Sequence of chain 1.B:
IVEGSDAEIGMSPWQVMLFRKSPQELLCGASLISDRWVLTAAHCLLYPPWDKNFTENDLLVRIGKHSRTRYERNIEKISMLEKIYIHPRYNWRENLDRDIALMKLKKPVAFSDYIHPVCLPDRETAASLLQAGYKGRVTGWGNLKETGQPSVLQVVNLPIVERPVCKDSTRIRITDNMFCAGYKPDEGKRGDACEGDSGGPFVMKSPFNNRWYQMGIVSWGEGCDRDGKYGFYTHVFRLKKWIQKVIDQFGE

Binding-site contacts:
Ligand atom CD1 contacts residue ILE78 of chain 1.B at 3.9 Å (hydrophobic).
Ligand atom N contacts residue THR69 of chain 1.B at 4.0 Å.
Ligand atom C4 contacts residue THR69 of chain 1.B at 3.5 Å.
Ligand atom CD1 contacts residue ARG62 of chain 1.B at 3.8 Å.
Ligand atom CB contacts residue ARG70 of chain 2.B at 3.8 Å.
Ligand atom CD1 contacts residue ILE78 of chain 1.B at 3.5 Å (hydrophobic).
Ligand atom CD contacts residue ARG70 of chain 1.B at 3.8 Å.
Ligand atom O contacts residue TYR71 of chain 1.B at 3.9 Å.
Ligand atom O2 contacts residue THR69 of chain 1.B at 3.7 Å.
Ligand atom OH contacts residue LEU26 of chain 1.B at 3.4 Å.
Ligand atom OH contacts residue ARG68 of chain 1.B at 3.5 Å (salt-bridge).
Ligand atom CD1 contacts residue PHE19 of chain 1.B at 3.5 Å (hydrophobic).
Ligand atom CG contacts residue TYR71 of chain 1.B at 3.1 Å (hydrophobic).
Ligand atom O1 contacts residue GLN156 of chain 1.B at 3.4 Å (h-bond).
Ligand atom O3 contacts residue THR69 of chain 1.B at 2.7 Å (h-bond).
Ligand atom CE1 contacts residue ARG68 of chain 1.B at 3.1 Å.
Ligand atom OE1 contacts residue TYR71 of chain 1.B at 3.3 Å (h-bond).
Ligand atom CG contacts residue ARG70 of chain 2.B at 2.5 Å.
Ligand atom CB contacts residue THR69 of chain 1.B at 4.0 Å.
Ligand atom O2 contacts residue ARG68 of chain 1.B at 3.5 Å (salt-bridge).
Ligand atom CG contacts residue PHE19 of chain 1.B at 4.0 Å (hydrophobic).
Ligand atom CD contacts residue TYR71 of chain 1.B at 3.5 Å (hydrophobic).
Ligand atom OE2 contacts residue ARG70 of chain 2.B at 2.4 Å (salt-bridge).
Ligand atom N contacts residue THR69 of chain 1.B at 3.0 Å (h-bond).
Ligand atom C1 contacts residue ARG68 of chain 1.B at 3.6 Å.
Ligand atom CE1 contacts residue THR69 of chain 1.B at 4.0 Å.
Ligand atom CZ contacts residue ARG68 of chain 1.B at 3.8 Å.
Ligand atom O1 contacts residue ARG68 of chain 1.B at 2.9 Å (salt-bridge).
Ligand atom CA contacts residue THR69 of chain 1.B at 3.5 Å.
Ligand atom CE1 contacts residue PHE19 of chain 1.B at 3.6 Å (hydrophobic).
Ligand atom C contacts residue THR69 of chain 1.B at 3.7 Å.
Ligand atom OE2 contacts residue TYR71 of chain 1.B at 3.7 Å.
Ligand atom CD1 contacts residue ARG68 of chain 1.B at 3.5 Å.
Ligand atom OE2 contacts residue ARG70 of chain 1.B at 3.1 Å.
Ligand atom CD contacts residue ARG70 of chain 2.B at 3.2 Å.
Ligand atom CD1 contacts residue LEU60 of chain 1.B at 3.6 Å (hydrophobic).
Ligand atom CD1 contacts residue THR69 of chain 1.B at 3.6 Å.
Ligand atom CD contacts residue TYR71 of chain 1.B at 3.5 Å (hydrophobic).
Ligand atom CB contacts residue TYR71 of chain 1.B at 3.4 Å (hydrophobic).
Ligand atom CD2 contacts residue MET80 of chain 1.B at 3.8 Å (hydrophobic).

The small molecule below binds the protein below.
Small molecule (SMILES): CC[C@H](C)[C@H](NC(=O)[C@@H]1CC=CN1C(=O)[C@H](/C=C/C(=O)O)NC(=O)[C@H](Cc1ccc(O)cc1)NC(=O)CCC(=O)O)C(=O)N1C=CC[C@H]1C(=O)N[C@@H](/C=C/C(=O)O)C(=O)N[C@@H](CCC(=O)O)C(=O)N[C@@H](C)C(=O)N[C@@H](CC1CCCCC1)C(N)=O

Sequence of chain 2.B:
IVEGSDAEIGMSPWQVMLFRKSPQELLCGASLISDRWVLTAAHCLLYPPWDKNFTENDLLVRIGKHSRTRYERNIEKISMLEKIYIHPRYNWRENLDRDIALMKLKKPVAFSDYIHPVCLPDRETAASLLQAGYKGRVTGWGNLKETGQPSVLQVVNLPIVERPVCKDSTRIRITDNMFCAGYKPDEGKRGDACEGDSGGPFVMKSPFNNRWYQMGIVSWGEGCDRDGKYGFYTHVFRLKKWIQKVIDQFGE